Sequence of chain 1.A:
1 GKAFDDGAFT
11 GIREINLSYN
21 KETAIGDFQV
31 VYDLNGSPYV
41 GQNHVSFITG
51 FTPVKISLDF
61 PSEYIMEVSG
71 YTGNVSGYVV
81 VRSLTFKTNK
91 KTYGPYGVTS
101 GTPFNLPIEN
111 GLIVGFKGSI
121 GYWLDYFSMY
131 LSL

Binding-site contacts:
Ligand atom O5 contacts residue TYR78 of chain 1.A at 3.9 Å.
Ligand atom C6 contacts residue TRP123 of chain 1.A at 3.7 Å (hydrophobic).
Ligand atom C5 contacts residue TYR78 of chain 1.A at 3.8 Å (hydrophobic).
Ligand atom O6 contacts residue GLY121 of chain 1.A at 3.6 Å.
Ligand atom C5 contacts residue TYR122 of chain 1.A at 4.1 Å (hydrophobic).
Ligand atom C3 contacts residue TYR122 of chain 1.A at 4.0 Å (hydrophobic).
Ligand atom O3 contacts residue TYR122 of chain 1.A at 3.3 Å (h-bond).
Ligand atom O4 contacts residue TYR122 of chain 1.A at 4.1 Å.
Ligand atom O6 contacts residue TYR78 of chain 1.A at 3.6 Å.
Ligand atom C6 contacts residue TYR78 of chain 1.A at 4.0 Å (hydrophobic).
Ligand atom C4 contacts residue ASP125 of chain 1.A at 3.4 Å.
Ligand atom C2 contacts residue PHE47 of chain 1.A at 4.3 Å (hydrophobic).
Ligand atom C2 contacts residue GLY1 of chain 1.A at 4.3 Å.
Ligand atom C4 contacts residue TYR78 of chain 1.A at 4.0 Å (hydrophobic).
Ligand atom C4 contacts residue GLY1 of chain 1.A at 3.9 Å.
Ligand atom C5 contacts residue TYR78 of chain 1.A at 3.8 Å (hydrophobic).
Ligand atom O5 contacts residue GLY121 of chain 1.A at 3.8 Å.
Ligand atom O4 contacts residue ASP125 of chain 1.A at 2.8 Å (salt-bridge).
Ligand atom O6 contacts residue TYR122 of chain 1.A at 3.0 Å (h-bond).
Ligand atom C4 contacts residue TYR122 of chain 1.A at 3.5 Å (hydrophobic).
Ligand atom O6 contacts residue TRP123 of chain 1.A at 3.0 Å (h-bond).
Ligand atom O6 contacts residue TYR122 of chain 1.A at 4.3 Å.
Ligand atom O1 contacts residue SER76 of chain 1.A at 4.0 Å.
Ligand atom C1 contacts residue TYR122 of chain 1.A at 3.8 Å (hydrophobic).
Ligand atom C6 contacts residue ASP125 of chain 1.A at 3.1 Å.
Ligand atom O4 contacts residue GLY1 of chain 1.A at 2.9 Å (h-bond).
Ligand atom O6 contacts residue VAL80 of chain 1.A at 4.3 Å.
Ligand atom C6 contacts residue VAL80 of chain 1.A at 4.1 Å (hydrophobic).
Ligand atom O5 contacts residue TYR122 of chain 1.A at 3.1 Å (h-bond).
Ligand atom C5 contacts residue TYR122 of chain 1.A at 4.3 Å (hydrophobic).
Ligand atom O4 contacts residue GLY121 of chain 1.A at 3.6 Å.
Ligand atom C6 contacts residue TYR78 of chain 1.A at 3.8 Å (hydrophobic).
Ligand atom C6 contacts residue TYR122 of chain 1.A at 3.6 Å (hydrophobic).
Ligand atom O3 contacts residue GLY1 of chain 1.A at 3.1 Å (h-bond).
Ligand atom O6 contacts residue ASP125 of chain 1.A at 2.8 Å (salt-bridge).
Ligand atom C3 contacts residue GLY1 of chain 1.A at 3.9 Å.
Ligand atom C3 contacts residue TYR78 of chain 1.A at 3.9 Å (hydrophobic).
Ligand atom O5 contacts residue TYR122 of chain 1.A at 4.1 Å.
Ligand atom C5 contacts residue ASP125 of chain 1.A at 3.8 Å.
Ligand atom C6 contacts residue TYR122 of chain 1.A at 3.9 Å (hydrophobic).

A small-molecule ligand and the protein it binds are described below.
Small molecule (SMILES): OC[C@H]1O[C@H](OC[C@H]2O[C@@H](O)[C@H](O)[C@@H](O)[C@@H]2O)[C@H](O)[C@@H](O)[C@H]1O